Sequence of chain 1.C:
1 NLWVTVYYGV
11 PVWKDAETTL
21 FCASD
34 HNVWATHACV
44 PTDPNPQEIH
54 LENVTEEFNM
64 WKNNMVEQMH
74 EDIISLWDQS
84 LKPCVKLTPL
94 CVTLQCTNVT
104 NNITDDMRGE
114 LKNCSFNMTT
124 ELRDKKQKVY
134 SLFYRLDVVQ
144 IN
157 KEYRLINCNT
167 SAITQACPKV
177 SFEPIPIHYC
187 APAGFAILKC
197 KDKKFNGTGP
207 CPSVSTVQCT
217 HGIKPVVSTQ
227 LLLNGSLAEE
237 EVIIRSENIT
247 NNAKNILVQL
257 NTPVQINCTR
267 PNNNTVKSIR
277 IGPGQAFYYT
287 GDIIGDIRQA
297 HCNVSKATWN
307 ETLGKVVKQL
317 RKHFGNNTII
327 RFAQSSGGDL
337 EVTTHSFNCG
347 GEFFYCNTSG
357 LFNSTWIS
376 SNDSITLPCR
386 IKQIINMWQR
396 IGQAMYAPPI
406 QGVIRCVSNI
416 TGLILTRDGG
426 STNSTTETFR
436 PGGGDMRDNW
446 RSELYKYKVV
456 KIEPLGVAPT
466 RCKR

Binding-site contacts:
Ligand atom C1 contacts residue ASN322 of chain 1.C at 1.5 Å.
Ligand atom O7 contacts residue ASN322 of chain 1.C at 3.5 Å.
Ligand atom C8 contacts residue ASN323 of chain 1.C at 3.4 Å.
Ligand atom O6 contacts residue ASN322 of chain 1.C at 4.4 Å.
Ligand atom O5 contacts residue ASN322 of chain 1.C at 2.5 Å (h-bond).
Ligand atom C3 contacts residue ASN322 of chain 1.C at 3.9 Å.
Ligand atom C7 contacts residue ASN322 of chain 1.C at 3.4 Å.
Ligand atom O7 contacts residue ASN323 of chain 1.C at 3.8 Å.
Ligand atom C8 contacts residue SER364 of chain 1.C at 4.2 Å.
Ligand atom C5 contacts residue ASN322 of chain 1.C at 3.9 Å.
Ligand atom O7 contacts residue GLY321 of chain 1.C at 4.4 Å.
Ligand atom C7 contacts residue ASN323 of chain 1.C at 4.2 Å.
Ligand atom C4 contacts residue ASN322 of chain 1.C at 4.4 Å.
Ligand atom C8 contacts residue ASN322 of chain 1.C at 4.4 Å.
Ligand atom N2 contacts residue ASN322 of chain 1.C at 2.8 Å (h-bond).
Ligand atom C2 contacts residue ASN322 of chain 1.C at 2.5 Å.

A small-molecule ligand and the protein it binds are described below.
Small molecule (SMILES): CC(=O)N[C@@H]1[C@@H](O)[C@H](O)[C@@H](CO)O[C@H]1O